Sequence of chain 1.A:
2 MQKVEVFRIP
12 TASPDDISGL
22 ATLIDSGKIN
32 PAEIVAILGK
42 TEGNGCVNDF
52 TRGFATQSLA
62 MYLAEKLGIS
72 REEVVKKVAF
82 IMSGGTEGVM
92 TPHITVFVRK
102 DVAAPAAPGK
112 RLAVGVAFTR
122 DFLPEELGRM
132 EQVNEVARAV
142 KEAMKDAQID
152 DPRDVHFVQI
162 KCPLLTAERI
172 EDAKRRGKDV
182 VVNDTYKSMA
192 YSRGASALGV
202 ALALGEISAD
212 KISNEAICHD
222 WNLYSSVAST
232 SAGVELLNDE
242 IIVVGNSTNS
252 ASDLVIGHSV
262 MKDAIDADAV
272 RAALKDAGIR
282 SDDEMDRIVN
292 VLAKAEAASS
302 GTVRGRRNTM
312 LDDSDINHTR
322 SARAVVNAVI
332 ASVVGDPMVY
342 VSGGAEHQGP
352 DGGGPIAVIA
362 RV

A protein and the small-molecule ligand that binds it are described below.
Small molecule (SMILES): OCCCO

Binding-site contacts:
Ligand atom C3 contacts residue THR186 of chain 1.A at 3.9 Å.
Ligand atom O3 contacts residue ASP313 of chain 1.D at 3.8 Å.
Ligand atom C3 contacts residue LEU312 of chain 1.D at 4.4 Å (hydrophobic).
Ligand atom O3 contacts residue SER315 of chain 1.D at 2.9 Å (h-bond).
Ligand atom C1 contacts residue ASP185 of chain 1.A at 3.3 Å.
Ligand atom C1 contacts residue THR186 of chain 1.A at 3.5 Å.
Ligand atom O3 contacts residue LEU312 of chain 1.D at 4.3 Å.
Ligand atom O3 contacts residue ASP314 of chain 1.D at 4.0 Å.
Ligand atom C2 contacts residue THR186 of chain 1.A at 3.5 Å.
Ligand atom C3 contacts residue ASP314 of chain 1.D at 3.6 Å.
Ligand atom C2 contacts residue TYR187 of chain 1.A at 4.4 Å (hydrophobic).
Ligand atom O1 contacts residue ASP185 of chain 1.A at 2.7 Å (salt-bridge).
Ligand atom C1 contacts residue TYR187 of chain 1.A at 3.5 Å (hydrophobic).
Ligand atom C1 contacts residue LEU312 of chain 1.D at 4.0 Å (hydrophobic).
Ligand atom O3 contacts residue VAL48 of chain 1.A at 3.4 Å.
Ligand atom C3 contacts residue SER315 of chain 1.D at 3.6 Å.
Ligand atom O3 contacts residue TYR187 of chain 1.A at 3.7 Å.
Ligand atom C2 contacts residue ASP314 of chain 1.D at 4.1 Å.
Ligand atom O3 contacts residue THR186 of chain 1.A at 3.2 Å (h-bond).
Ligand atom C2 contacts residue LEU312 of chain 1.D at 3.5 Å (hydrophobic).
Ligand atom C3 contacts residue TYR187 of chain 1.A at 3.8 Å (hydrophobic).

Sequence of chain 1.D:
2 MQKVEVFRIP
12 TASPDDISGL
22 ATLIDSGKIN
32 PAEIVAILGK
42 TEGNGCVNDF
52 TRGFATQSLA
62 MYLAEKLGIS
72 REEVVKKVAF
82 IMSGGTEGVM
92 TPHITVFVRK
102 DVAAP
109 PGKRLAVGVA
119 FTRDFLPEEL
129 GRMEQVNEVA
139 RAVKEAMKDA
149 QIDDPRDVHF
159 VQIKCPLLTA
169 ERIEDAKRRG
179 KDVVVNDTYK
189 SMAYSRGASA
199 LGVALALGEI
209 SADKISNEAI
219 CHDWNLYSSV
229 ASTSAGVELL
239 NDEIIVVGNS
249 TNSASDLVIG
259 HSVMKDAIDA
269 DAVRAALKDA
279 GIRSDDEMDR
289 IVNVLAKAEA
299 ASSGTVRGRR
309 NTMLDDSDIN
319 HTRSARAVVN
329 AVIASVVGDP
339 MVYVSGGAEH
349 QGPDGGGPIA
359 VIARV